Sequence of chain 1.A:
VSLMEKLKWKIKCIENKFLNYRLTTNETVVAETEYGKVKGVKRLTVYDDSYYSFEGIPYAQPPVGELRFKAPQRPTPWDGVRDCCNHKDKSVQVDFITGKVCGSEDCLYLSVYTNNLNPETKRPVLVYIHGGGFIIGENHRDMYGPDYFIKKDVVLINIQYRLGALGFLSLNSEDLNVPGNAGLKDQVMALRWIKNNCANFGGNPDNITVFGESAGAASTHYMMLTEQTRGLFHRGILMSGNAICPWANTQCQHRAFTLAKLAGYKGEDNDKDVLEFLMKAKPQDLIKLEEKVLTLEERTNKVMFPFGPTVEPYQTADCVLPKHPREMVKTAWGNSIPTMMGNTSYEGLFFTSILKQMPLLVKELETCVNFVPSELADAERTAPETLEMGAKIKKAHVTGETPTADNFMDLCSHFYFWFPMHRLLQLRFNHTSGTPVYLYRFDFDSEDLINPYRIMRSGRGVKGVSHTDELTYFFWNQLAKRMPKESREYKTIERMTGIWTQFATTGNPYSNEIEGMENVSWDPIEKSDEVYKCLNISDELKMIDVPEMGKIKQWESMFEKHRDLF

Binding-site contacts:
Ligand atom P1 contacts residue GLY136 of chain 1.A at 3.9 Å.
Ligand atom P1 contacts residue SER218 of chain 1.A at 1.5 Å.
Ligand atom C2 contacts residue GLY136 of chain 1.A at 4.0 Å.
Ligand atom C2 contacts residue THR472 of chain 1.A at 4.2 Å.
Ligand atom C3 contacts residue HIS471 of chain 1.A at 3.6 Å.
Ligand atom O4 contacts residue SER218 of chain 1.A at 1.9 Å (h-bond).
Ligand atom P1 contacts residue HIS471 of chain 1.A at 3.6 Å.
Ligand atom C4 contacts residue TRP251 of chain 1.A at 3.5 Å (hydrophobic).
Ligand atom O3 contacts residue ALA219 of chain 1.A at 4.5 Å.
Ligand atom O1 contacts residue GLY137 of chain 1.A at 3.9 Å.
Ligand atom O3 contacts residue SER218 of chain 1.A at 2.5 Å (h-bond).
Ligand atom O4 contacts residue GLY135 of chain 1.A at 3.8 Å.
Ligand atom P1 contacts residue ALA219 of chain 1.A at 3.9 Å.
Ligand atom C1 contacts residue ALA219 of chain 1.A at 4.2 Å (hydrophobic).
Ligand atom C4 contacts residue PHE309 of chain 1.A at 4.3 Å (hydrophobic).
Ligand atom C3 contacts residue THR472 of chain 1.A at 3.4 Å.
Ligand atom C3 contacts residue TYR457 of chain 1.A at 3.6 Å (hydrophobic).
Ligand atom O4 contacts residue GLY136 of chain 1.A at 2.8 Å (h-bond).
Ligand atom C1 contacts residue TRP251 of chain 1.A at 3.9 Å (hydrophobic).
Ligand atom C4 contacts residue SER218 of chain 1.A at 4.2 Å.
Ligand atom O1 contacts residue SER218 of chain 1.A at 3.1 Å (h-bond).
Ligand atom C4 contacts residue MET308 of chain 1.A at 3.8 Å (hydrophobic).
Ligand atom O3 contacts residue GLY137 of chain 1.A at 4.0 Å.
Ligand atom C3 contacts residue SER218 of chain 1.A at 4.4 Å.
Ligand atom C3 contacts residue PHE354 of chain 1.A at 3.7 Å (hydrophobic).
Ligand atom O3 contacts residue HIS471 of chain 1.A at 4.2 Å.
Ligand atom O1 contacts residue GLY136 of chain 1.A at 3.7 Å.
Ligand atom C2 contacts residue HIS471 of chain 1.A at 4.0 Å.
Ligand atom O4 contacts residue GLY137 of chain 1.A at 2.9 Å (h-bond).
Ligand atom C1 contacts residue SER218 of chain 1.A at 2.8 Å.
Ligand atom P1 contacts residue GLY137 of chain 1.A at 3.9 Å.
Ligand atom C2 contacts residue TYR457 of chain 1.A at 3.5 Å (hydrophobic).
Ligand atom C2 contacts residue SER218 of chain 1.A at 3.7 Å.
Ligand atom O4 contacts residue ALA219 of chain 1.A at 2.9 Å (h-bond).
Ligand atom O1 contacts residue HIS471 of chain 1.A at 4.2 Å.

This small molecule binds to this protein.
Small molecule (SMILES): CCOP(=O)(O)OCC